Sequence of chain 1.A:
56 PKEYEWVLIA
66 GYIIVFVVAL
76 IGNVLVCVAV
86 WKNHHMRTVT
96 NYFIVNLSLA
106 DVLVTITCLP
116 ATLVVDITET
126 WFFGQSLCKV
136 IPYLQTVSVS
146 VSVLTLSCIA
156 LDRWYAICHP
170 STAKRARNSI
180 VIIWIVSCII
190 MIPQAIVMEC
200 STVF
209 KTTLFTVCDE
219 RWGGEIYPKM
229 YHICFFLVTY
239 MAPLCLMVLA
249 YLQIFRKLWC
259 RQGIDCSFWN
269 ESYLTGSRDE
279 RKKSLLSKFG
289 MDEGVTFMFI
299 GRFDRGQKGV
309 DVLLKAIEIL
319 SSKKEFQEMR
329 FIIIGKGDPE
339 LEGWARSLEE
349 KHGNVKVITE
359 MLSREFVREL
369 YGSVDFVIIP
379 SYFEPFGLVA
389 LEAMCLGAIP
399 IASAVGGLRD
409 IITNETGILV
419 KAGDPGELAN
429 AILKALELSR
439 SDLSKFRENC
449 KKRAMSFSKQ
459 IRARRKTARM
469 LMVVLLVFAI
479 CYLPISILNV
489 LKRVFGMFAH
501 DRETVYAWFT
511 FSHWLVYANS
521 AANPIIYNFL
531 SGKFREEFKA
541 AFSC

Binding-site contacts:
Ligand atom N6 contacts residue ILE483 of chain 1.A at 3.5 Å.
Ligand atom C7 contacts residue GLN140 of chain 1.A at 3.9 Å.
Ligand atom C30 contacts residue HIS230 of chain 1.A at 3.8 Å.
Ligand atom C11 contacts residue THR141 of chain 1.A at 3.5 Å.
Ligand atom C23 contacts residue HIS513 of chain 1.A at 3.7 Å.
Ligand atom C24 contacts residue HIS513 of chain 1.A at 3.9 Å.
Ligand atom C5 contacts residue THR117 of chain 1.A at 3.8 Å.
Ligand atom C15 contacts residue GLN193 of chain 1.A at 3.7 Å.
Ligand atom C6 contacts residue ILE136 of chain 1.A at 3.6 Å (hydrophobic).
Ligand atom C30 contacts residue ASN487 of chain 1.A at 3.3 Å.
Ligand atom N4 contacts residue ILE483 of chain 1.A at 3.9 Å.
Ligand atom C17 contacts residue ASN487 of chain 1.A at 3.7 Å.
Ligand atom CL1 contacts residue THR117 of chain 1.A at 3.7 Å.
Ligand atom C12 contacts residue THR141 of chain 1.A at 4.0 Å.
Ligand atom C16 contacts residue GLN193 of chain 1.A at 3.8 Å.
Ligand atom C21 contacts residue VAL516 of chain 1.A at 4.0 Å (hydrophobic).
Ligand atom C22 contacts residue GLN140 of chain 1.A at 3.6 Å.
Ligand atom C12 contacts residue GLN140 of chain 1.A at 3.9 Å.
Ligand atom C16 contacts residue GLU218 of chain 1.A at 4.0 Å.
Ligand atom C21 contacts residue GLN140 of chain 1.A at 3.3 Å.
Ligand atom C6 contacts residue THR117 of chain 1.A at 3.2 Å.
Ligand atom C15 contacts residue GLU218 of chain 1.A at 3.3 Å.
Ligand atom N6 contacts residue ASN487 of chain 1.A at 3.4 Å (h-bond).
Ligand atom C29 contacts residue HIS513 of chain 1.A at 3.8 Å.
Ligand atom C28 contacts residue PHE233 of chain 1.A at 3.8 Å (hydrophobic).
Ligand atom C28 contacts residue ASN487 of chain 1.A at 3.9 Å.
Ligand atom C27 contacts residue TYR480 of chain 1.A at 3.9 Å (hydrophobic).
Ligand atom CL1 contacts residue ALA116 of chain 1.A at 3.9 Å.
Ligand atom O1 contacts residue GLN140 of chain 1.A at 3.6 Å.
Ligand atom CL1 contacts residue TRP126 of chain 1.A at 3.5 Å.
Ligand atom C14 contacts residue ASN487 of chain 1.A at 3.8 Å.
Ligand atom O2 contacts residue ASN487 of chain 1.A at 3.0 Å (h-bond).
Ligand atom C29 contacts residue THR117 of chain 1.A at 3.8 Å.
Ligand atom C1 contacts residue PRO137 of chain 1.A at 3.8 Å (hydrophobic).
Ligand atom O1 contacts residue PRO137 of chain 1.A at 3.6 Å.
Ligand atom C29 contacts residue TYR517 of chain 1.A at 3.7 Å (hydrophobic).
Ligand atom C8 contacts residue PRO137 of chain 1.A at 3.8 Å (hydrophobic).
Ligand atom N5 contacts residue GLN140 of chain 1.A at 4.0 Å.
Ligand atom CL1 contacts residue VAL120 of chain 1.A at 3.6 Å.
Ligand atom N5 contacts residue VAL144 of chain 1.A at 4.0 Å.

The small molecule below binds the protein below.
Small molecule (SMILES): Cc1ccc(-n2nccn2)c(C(=O)N2CCN(c3nc4cc(Cl)ccc4o3)CC[C@H]2C)c1